This small molecule binds to this protein.
Small molecule (SMILES): NS(=O)(=O)c1ccc(C(=O)CSc2ncccn2)cc1Cl

Sequence of chain 1.B:
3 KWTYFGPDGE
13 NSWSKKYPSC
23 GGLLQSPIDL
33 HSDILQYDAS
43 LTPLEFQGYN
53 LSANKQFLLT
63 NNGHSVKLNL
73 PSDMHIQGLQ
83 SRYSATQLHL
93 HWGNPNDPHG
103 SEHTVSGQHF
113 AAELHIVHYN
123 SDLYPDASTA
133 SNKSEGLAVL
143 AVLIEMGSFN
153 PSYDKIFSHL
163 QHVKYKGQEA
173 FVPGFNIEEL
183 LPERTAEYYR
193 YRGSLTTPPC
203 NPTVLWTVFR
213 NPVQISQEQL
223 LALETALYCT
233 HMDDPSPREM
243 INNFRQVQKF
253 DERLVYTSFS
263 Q

Binding-site contacts:
Ligand atom C3 contacts residue LEU197 of chain 1.B at 3.9 Å (hydrophobic).
Ligand atom O17 contacts residue VAL119 of chain 1.B at 3.9 Å.
Ligand atom N10 contacts residue SER133 of chain 1.B at 3.3 Å (h-bond).
Ligand atom S16 contacts residue HIS117 of chain 1.B at 3.8 Å.
Ligand atom C9 contacts residue SER133 of chain 1.B at 3.6 Å.
Ligand atom C13 contacts residue LEU197 of chain 1.B at 3.8 Å (hydrophobic).
Ligand atom O18 contacts residue LEU197 of chain 1.B at 3.3 Å.
Ligand atom C13 contacts residue SER133 of chain 1.B at 3.1 Å.
Ligand atom CL1 contacts residue VAL206 of chain 1.B at 3.9 Å.
Ligand atom O18 contacts residue TRP208 of chain 1.B at 3.4 Å.
Ligand atom C2 contacts residue LEU197 of chain 1.B at 3.6 Å (hydrophobic).
Ligand atom N19 contacts residue HIS91 of chain 1.B at 3.1 Å (h-bond).
Ligand atom N19 contacts residue HIS93 of chain 1.B at 3.4 Å (h-bond).
Ligand atom C13 contacts residue PRO201 of chain 1.B at 3.6 Å (hydrophobic).
Ligand atom N19 contacts residue HIS117 of chain 1.B at 3.4 Å (h-bond).
Ligand atom C4 contacts residue HIS91 of chain 1.B at 3.7 Å.
Ligand atom S16 contacts residue HIS91 of chain 1.B at 3.9 Å.
Ligand atom O17 contacts residue HIS117 of chain 1.B at 3.2 Å (h-bond).
Ligand atom S16 contacts residue THR198 of chain 1.B at 3.9 Å.
Ligand atom S16 contacts residue ZN1 of chain 1.I at 3.0 Å.
Ligand atom N19 contacts residue THR198 of chain 1.B at 3.0 Å (h-bond).
Ligand atom C15 contacts residue SER133 of chain 1.B at 3.3 Å.
Ligand atom N19 contacts residue ZN1 of chain 1.I at 1.9 Å.
Ligand atom O18 contacts residue SER196 of chain 1.B at 4.0 Å.
Ligand atom O17 contacts residue HIS91 of chain 1.B at 3.4 Å.
Ligand atom C5 contacts residue EDO1 of chain 1.K at 3.7 Å.
Ligand atom C13 contacts residue ASN203 of chain 1.B at 3.7 Å.
Ligand atom C4 contacts residue THR199 of chain 1.B at 3.5 Å.
Ligand atom C4 contacts residue EDO1 of chain 1.K at 3.8 Å.
Ligand atom C5 contacts residue THR199 of chain 1.B at 3.8 Å.
Ligand atom N10 contacts residue LEU197 of chain 1.B at 3.8 Å.
Ligand atom C21 contacts residue LEU197 of chain 1.B at 3.7 Å (hydrophobic).
Ligand atom C14 contacts residue SER133 of chain 1.B at 3.6 Å.
Ligand atom N11 contacts residue SER133 of chain 1.B at 3.8 Å.
Ligand atom C15 contacts residue PRO201 of chain 1.B at 3.9 Å (hydrophobic).
Ligand atom O17 contacts residue TRP208 of chain 1.B at 3.9 Å.
Ligand atom CL1 contacts residue VAL141 of chain 1.B at 3.3 Å.
Ligand atom O17 contacts residue ZN1 of chain 1.I at 2.9 Å.
Ligand atom C3 contacts residue HIS91 of chain 1.B at 4.0 Å.
Ligand atom O18 contacts residue THR198 of chain 1.B at 2.9 Å (h-bond).